Sequence of chain 1.B:
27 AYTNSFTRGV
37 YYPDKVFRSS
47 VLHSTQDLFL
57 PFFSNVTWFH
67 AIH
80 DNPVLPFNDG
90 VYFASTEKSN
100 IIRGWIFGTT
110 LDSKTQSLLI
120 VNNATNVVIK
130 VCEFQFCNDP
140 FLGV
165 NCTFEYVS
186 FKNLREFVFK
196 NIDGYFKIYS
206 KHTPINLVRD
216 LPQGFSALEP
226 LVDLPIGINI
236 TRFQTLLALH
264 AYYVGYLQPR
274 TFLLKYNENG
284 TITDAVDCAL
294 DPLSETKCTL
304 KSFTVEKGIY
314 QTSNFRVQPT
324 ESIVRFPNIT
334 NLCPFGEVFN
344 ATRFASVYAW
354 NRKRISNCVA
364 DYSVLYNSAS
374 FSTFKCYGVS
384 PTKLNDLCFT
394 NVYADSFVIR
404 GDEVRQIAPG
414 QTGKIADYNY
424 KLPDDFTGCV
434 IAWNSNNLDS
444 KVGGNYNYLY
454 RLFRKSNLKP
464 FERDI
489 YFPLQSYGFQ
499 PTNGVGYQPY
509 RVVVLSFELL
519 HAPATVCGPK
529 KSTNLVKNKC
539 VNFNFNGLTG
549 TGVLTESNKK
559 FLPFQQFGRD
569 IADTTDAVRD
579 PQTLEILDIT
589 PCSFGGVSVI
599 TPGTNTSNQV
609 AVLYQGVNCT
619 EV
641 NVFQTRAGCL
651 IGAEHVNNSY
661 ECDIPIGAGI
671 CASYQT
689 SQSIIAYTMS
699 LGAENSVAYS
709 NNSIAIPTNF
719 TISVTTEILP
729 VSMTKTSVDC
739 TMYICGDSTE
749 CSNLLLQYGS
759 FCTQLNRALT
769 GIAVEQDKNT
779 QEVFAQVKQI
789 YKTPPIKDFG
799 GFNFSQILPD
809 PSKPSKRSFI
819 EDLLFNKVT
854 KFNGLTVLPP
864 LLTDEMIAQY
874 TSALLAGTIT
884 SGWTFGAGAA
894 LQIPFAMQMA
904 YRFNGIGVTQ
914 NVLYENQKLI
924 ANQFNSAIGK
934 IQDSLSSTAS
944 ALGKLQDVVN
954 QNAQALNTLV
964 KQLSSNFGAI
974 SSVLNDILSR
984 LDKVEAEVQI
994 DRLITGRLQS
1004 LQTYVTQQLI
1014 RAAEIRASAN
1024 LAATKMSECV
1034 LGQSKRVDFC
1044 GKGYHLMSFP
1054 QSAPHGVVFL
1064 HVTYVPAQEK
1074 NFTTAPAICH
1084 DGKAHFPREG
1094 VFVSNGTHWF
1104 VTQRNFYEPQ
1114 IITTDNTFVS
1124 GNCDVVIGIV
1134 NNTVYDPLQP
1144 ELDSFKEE

This small molecule binds to this protein.
Small molecule (SMILES): CC(=O)N[C@H]1[C@H](O[C@H]2[C@H](O)[C@@H](NC(C)=O)CO[C@@H]2CO)O[C@H](CO)[C@@H](O)[C@@H]1O

Binding-site contacts:
Ligand atom O6 contacts residue GLN926 of chain 1.B at 3.1 Å (h-bond).
Ligand atom O7 contacts residue ASN925 of chain 1.B at 3.9 Å.
Ligand atom C1 contacts residue PHE718 of chain 1.B at 4.4 Å (hydrophobic).
Ligand atom C5 contacts residue ASN717 of chain 1.B at 3.6 Å.
Ligand atom N2 contacts residue LEU922 of chain 1.B at 4.4 Å.
Ligand atom C3 contacts residue LEU922 of chain 1.B at 4.4 Å (hydrophobic).
Ligand atom C4 contacts residue LEU922 of chain 1.B at 4.2 Å (hydrophobic).
Ligand atom O7 contacts residue GLN1071 of chain 1.B at 4.2 Å.
Ligand atom O5 contacts residue PHE718 of chain 1.B at 4.2 Å.
Ligand atom C7 contacts residue LEU922 of chain 1.B at 4.3 Å (hydrophobic).
Ligand atom C6 contacts residue GLN926 of chain 1.B at 3.7 Å.
Ligand atom C2 contacts residue ASN717 of chain 1.B at 2.4 Å.
Ligand atom C1 contacts residue GLN1071 of chain 1.B at 4.0 Å.
Ligand atom O6 contacts residue PHE718 of chain 1.B at 4.3 Å.
Ligand atom O5 contacts residue GLN926 of chain 1.B at 4.3 Å.
Ligand atom O4 contacts residue LEU922 of chain 1.B at 3.4 Å.
Ligand atom C8 contacts residue ASN717 of chain 1.B at 4.4 Å.
Ligand atom O7 contacts residue LEU922 of chain 1.B at 4.2 Å.
Ligand atom N2 contacts residue ASN717 of chain 1.B at 2.7 Å (h-bond).
Ligand atom C2 contacts residue GLN1071 of chain 1.B at 4.5 Å.
Ligand atom C1 contacts residue ASN717 of chain 1.B at 1.4 Å.
Ligand atom C7 contacts residue ASN717 of chain 1.B at 3.5 Å.
Ligand atom C8 contacts residue GLN926 of chain 1.B at 4.1 Å.
Ligand atom C5 contacts residue GLN926 of chain 1.B at 3.8 Å.
Ligand atom C3 contacts residue ASN717 of chain 1.B at 3.7 Å.
Ligand atom O5 contacts residue GLN1071 of chain 1.B at 3.6 Å (h-bond).
Ligand atom C8 contacts residue ASN925 of chain 1.B at 4.5 Å.
Ligand atom C5 contacts residue LEU922 of chain 1.B at 4.2 Å (hydrophobic).
Ligand atom O5 contacts residue ASN717 of chain 1.B at 2.4 Å (h-bond).
Ligand atom O7 contacts residue ASN717 of chain 1.B at 4.0 Å.
Ligand atom C4 contacts residue ASN717 of chain 1.B at 4.2 Å.